Sequence of chain 2.F:
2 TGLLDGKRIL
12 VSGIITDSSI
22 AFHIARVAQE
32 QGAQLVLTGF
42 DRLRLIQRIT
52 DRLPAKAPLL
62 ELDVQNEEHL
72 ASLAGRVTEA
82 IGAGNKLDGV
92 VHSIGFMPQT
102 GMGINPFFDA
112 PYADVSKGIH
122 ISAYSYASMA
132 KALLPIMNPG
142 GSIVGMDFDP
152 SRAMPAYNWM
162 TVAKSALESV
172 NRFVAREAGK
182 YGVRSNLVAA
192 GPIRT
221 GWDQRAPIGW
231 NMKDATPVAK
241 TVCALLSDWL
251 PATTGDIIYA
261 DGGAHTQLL

Binding-site contacts:
Ligand atom N3 contacts residue MET103 of chain 2.F at 3.4 Å (h-bond).
Ligand atom C9 contacts residue MET98 of chain 2.F at 3.6 Å (hydrophobic).
Ligand atom C2 contacts residue NAD1 of chain 2.R at 3.7 Å.
Ligand atom C8 contacts residue MET98 of chain 2.F at 3.5 Å (hydrophobic).
Ligand atom N contacts residue NAD1 of chain 2.R at 3.0 Å (h-bond).
Ligand atom S1 contacts residue MET103 of chain 2.F at 3.7 Å.
Ligand atom C contacts residue LYS165 of chain 2.F at 4.0 Å.
Ligand atom C5 contacts residue GLY96 of chain 2.F at 3.5 Å.
Ligand atom C15 contacts residue MET103 of chain 2.F at 3.7 Å (hydrophobic).
Ligand atom C9 contacts residue GLN100 of chain 2.F at 4.0 Å.
Ligand atom C1 contacts residue NAD1 of chain 2.R at 3.5 Å.
Ligand atom C13 contacts residue MET103 of chain 2.F at 3.8 Å (hydrophobic).
Ligand atom C17 contacts residue MET103 of chain 2.F at 4.0 Å (hydrophobic).
Ligand atom C8 contacts residue MET103 of chain 2.F at 3.4 Å (hydrophobic).
Ligand atom C3 contacts residue NAD1 of chain 2.R at 4.0 Å.
Ligand atom C14 contacts residue MET103 of chain 2.F at 3.6 Å (hydrophobic).
Ligand atom C9 contacts residue MET103 of chain 2.F at 3.4 Å (hydrophobic).
Ligand atom C2 contacts residue TYR158 of chain 2.F at 4.0 Å (hydrophobic).
Ligand atom C16 contacts residue MET103 of chain 2.F at 3.9 Å (hydrophobic).
Ligand atom C12 contacts residue MET103 of chain 2.F at 4.1 Å (hydrophobic).
Ligand atom C contacts residue NAD1 of chain 2.R at 3.4 Å.
Ligand atom C7 contacts residue MET98 of chain 2.F at 3.7 Å (hydrophobic).
Ligand atom N1 contacts residue PHE97 of chain 2.F at 3.5 Å.
Ligand atom N1 contacts residue GLY96 of chain 2.F at 3.4 Å (h-bond).
Ligand atom C16 contacts residue ALA157 of chain 2.F at 3.7 Å (hydrophobic).
Ligand atom C7 contacts residue MET103 of chain 2.F at 3.5 Å (hydrophobic).
Ligand atom N5 contacts residue MET103 of chain 2.F at 3.5 Å (h-bond).
Ligand atom C15 contacts residue TYR158 of chain 2.F at 3.7 Å (hydrophobic).
Ligand atom N2 contacts residue PHE97 of chain 2.F at 3.4 Å.
Ligand atom C10 contacts residue MET103 of chain 2.F at 3.2 Å (hydrophobic).
Ligand atom S contacts residue NAD1 of chain 2.R at 3.7 Å.
Ligand atom N1 contacts residue MET98 of chain 2.F at 3.9 Å.
Ligand atom C5 contacts residue NAD1 of chain 2.R at 3.6 Å.
Ligand atom F contacts residue MET103 of chain 2.F at 3.4 Å.
Ligand atom N contacts residue MET161 of chain 2.F at 3.5 Å.
Ligand atom N2 contacts residue MET98 of chain 2.F at 3.0 Å (h-bond).
Ligand atom N3 contacts residue MET98 of chain 2.F at 2.8 Å (h-bond).
Ligand atom C contacts residue PHE149 of chain 2.F at 3.7 Å (hydrophobic).
Ligand atom F contacts residue GLY104 of chain 2.F at 3.0 Å.
Ligand atom O contacts residue NAD1 of chain 2.R at 3.5 Å (h-bond).

A small-molecule ligand and the protein it binds are described below.
Small molecule (SMILES): Cc1csc([C@](C)(O)c2nnc(Nc3ccn(Cc4c(F)cccc4F)n3)s2)n1